Sequence of chain 1.A:
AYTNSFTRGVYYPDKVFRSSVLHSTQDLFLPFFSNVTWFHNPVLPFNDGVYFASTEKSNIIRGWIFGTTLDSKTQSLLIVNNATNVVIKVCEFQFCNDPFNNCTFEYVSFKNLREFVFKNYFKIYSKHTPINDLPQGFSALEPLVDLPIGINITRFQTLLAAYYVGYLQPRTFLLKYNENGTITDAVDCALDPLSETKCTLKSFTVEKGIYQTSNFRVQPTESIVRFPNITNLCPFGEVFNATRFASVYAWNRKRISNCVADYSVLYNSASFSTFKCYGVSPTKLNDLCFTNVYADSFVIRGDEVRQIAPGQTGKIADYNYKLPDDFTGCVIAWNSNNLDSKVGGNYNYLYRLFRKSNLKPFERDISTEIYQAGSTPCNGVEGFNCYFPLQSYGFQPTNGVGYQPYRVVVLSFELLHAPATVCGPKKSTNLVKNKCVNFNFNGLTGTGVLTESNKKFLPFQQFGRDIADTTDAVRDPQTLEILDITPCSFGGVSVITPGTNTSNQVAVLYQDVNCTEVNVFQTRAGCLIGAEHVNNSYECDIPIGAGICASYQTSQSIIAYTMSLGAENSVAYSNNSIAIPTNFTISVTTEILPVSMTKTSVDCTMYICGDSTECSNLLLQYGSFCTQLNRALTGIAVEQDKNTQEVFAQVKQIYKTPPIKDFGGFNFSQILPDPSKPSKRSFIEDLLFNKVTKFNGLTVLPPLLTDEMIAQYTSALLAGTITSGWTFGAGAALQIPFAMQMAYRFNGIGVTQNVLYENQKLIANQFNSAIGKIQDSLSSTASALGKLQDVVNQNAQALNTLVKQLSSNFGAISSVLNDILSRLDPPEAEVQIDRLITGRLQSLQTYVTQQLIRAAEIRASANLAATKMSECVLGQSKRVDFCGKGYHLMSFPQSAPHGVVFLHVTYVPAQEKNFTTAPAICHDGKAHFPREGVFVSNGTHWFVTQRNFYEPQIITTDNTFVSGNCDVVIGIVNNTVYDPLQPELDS

A small-molecule ligand and the protein it binds are described below.
Small molecule (SMILES): CC(=O)N[C@H]1[C@H](O[C@H]2[C@H](O)[C@@H](NC(C)=O)CO[C@@H]2CO)O[C@H](CO)[C@@H](O)[C@@H]1O

Binding-site contacts:
Ligand atom O7 contacts residue HIS1101 of chain 1.A at 3.2 Å.
Ligand atom C4 contacts residue ASN1098 of chain 1.A at 4.3 Å.
Ligand atom C3 contacts residue ASN1098 of chain 1.A at 3.8 Å.
Ligand atom C8 contacts residue ILE1114 of chain 1.A at 3.2 Å (hydrophobic).
Ligand atom O7 contacts residue ILE1114 of chain 1.A at 4.1 Å.
Ligand atom C3 contacts residue HIS1101 of chain 1.A at 4.0 Å.
Ligand atom C7 contacts residue THR1100 of chain 1.A at 4.3 Å.
Ligand atom C5 contacts residue HIS1101 of chain 1.A at 4.4 Å.
Ligand atom C1 contacts residue PHE1103 of chain 1.A at 4.3 Å (hydrophobic).
Ligand atom N2 contacts residue THR1100 of chain 1.A at 3.2 Å (h-bond).
Ligand atom C7 contacts residue HIS1101 of chain 1.A at 4.2 Å.
Ligand atom C2 contacts residue ASN1098 of chain 1.A at 2.6 Å.
Ligand atom O6 contacts residue HIS1101 of chain 1.A at 4.0 Å.
Ligand atom C8 contacts residue ASN1098 of chain 1.A at 3.6 Å.
Ligand atom C1 contacts residue ASN1098 of chain 1.A at 1.4 Å.
Ligand atom C1 contacts residue THR1100 of chain 1.A at 3.9 Å.
Ligand atom C4 contacts residue HIS1101 of chain 1.A at 4.2 Å.
Ligand atom N2 contacts residue ASN1098 of chain 1.A at 2.9 Å (h-bond).
Ligand atom N2 contacts residue HIS1101 of chain 1.A at 4.5 Å.
Ligand atom O3 contacts residue THR1100 of chain 1.A at 4.1 Å.
Ligand atom C8 contacts residue PHE1103 of chain 1.A at 4.0 Å (hydrophobic).
Ligand atom O7 contacts residue PHE1103 of chain 1.A at 3.5 Å.
Ligand atom O4 contacts residue HIS1101 of chain 1.A at 3.3 Å (h-bond).
Ligand atom C2 contacts residue THR1100 of chain 1.A at 3.7 Å.
Ligand atom C5 contacts residue PHE1103 of chain 1.A at 3.6 Å (hydrophobic).
Ligand atom C8 contacts residue THR1100 of chain 1.A at 4.4 Å.
Ligand atom C3 contacts residue THR1100 of chain 1.A at 3.5 Å.
Ligand atom C6 contacts residue PHE1103 of chain 1.A at 3.9 Å (hydrophobic).
Ligand atom O5 contacts residue PHE1103 of chain 1.A at 3.5 Å.
Ligand atom C1 contacts residue HIS1101 of chain 1.A at 3.9 Å.
Ligand atom O5 contacts residue HIS1101 of chain 1.A at 3.3 Å.
Ligand atom C7 contacts residue ASN1098 of chain 1.A at 3.5 Å.
Ligand atom N2 contacts residue PHE1103 of chain 1.A at 4.5 Å.
Ligand atom O5 contacts residue ASN1098 of chain 1.A at 2.3 Å (h-bond).
Ligand atom O6 contacts residue PHE1103 of chain 1.A at 3.5 Å.
Ligand atom C2 contacts residue HIS1101 of chain 1.A at 3.7 Å.
Ligand atom C7 contacts residue PHE1103 of chain 1.A at 3.8 Å (hydrophobic).
Ligand atom C5 contacts residue ASN1098 of chain 1.A at 3.7 Å.
Ligand atom C7 contacts residue ILE1114 of chain 1.A at 4.1 Å (hydrophobic).
Ligand atom O7 contacts residue ASN1098 of chain 1.A at 4.1 Å.